The protein below binds the small molecule below.
Small molecule (SMILES): CC(=O)N[C@@H]1[C@@H](O)[C@H](O)[C@@H](CO)O[C@H]1O

Sequence of chain 1.AA:
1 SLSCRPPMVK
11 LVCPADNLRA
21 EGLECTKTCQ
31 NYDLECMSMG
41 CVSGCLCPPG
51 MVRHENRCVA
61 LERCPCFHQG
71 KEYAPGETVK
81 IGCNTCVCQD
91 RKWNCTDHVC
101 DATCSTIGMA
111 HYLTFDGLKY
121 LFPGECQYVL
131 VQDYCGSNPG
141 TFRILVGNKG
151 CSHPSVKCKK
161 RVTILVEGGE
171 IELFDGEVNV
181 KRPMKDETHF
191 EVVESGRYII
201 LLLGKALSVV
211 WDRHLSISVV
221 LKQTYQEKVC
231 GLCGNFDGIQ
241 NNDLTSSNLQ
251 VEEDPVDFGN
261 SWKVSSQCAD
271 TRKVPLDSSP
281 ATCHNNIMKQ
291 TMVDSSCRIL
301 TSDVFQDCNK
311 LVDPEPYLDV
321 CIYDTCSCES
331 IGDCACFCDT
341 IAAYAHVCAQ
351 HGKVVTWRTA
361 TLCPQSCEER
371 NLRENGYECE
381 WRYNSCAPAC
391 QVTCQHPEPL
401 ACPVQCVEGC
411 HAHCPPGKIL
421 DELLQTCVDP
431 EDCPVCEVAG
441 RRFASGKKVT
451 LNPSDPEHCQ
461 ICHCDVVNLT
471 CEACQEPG

Sequence of chain 1.D:
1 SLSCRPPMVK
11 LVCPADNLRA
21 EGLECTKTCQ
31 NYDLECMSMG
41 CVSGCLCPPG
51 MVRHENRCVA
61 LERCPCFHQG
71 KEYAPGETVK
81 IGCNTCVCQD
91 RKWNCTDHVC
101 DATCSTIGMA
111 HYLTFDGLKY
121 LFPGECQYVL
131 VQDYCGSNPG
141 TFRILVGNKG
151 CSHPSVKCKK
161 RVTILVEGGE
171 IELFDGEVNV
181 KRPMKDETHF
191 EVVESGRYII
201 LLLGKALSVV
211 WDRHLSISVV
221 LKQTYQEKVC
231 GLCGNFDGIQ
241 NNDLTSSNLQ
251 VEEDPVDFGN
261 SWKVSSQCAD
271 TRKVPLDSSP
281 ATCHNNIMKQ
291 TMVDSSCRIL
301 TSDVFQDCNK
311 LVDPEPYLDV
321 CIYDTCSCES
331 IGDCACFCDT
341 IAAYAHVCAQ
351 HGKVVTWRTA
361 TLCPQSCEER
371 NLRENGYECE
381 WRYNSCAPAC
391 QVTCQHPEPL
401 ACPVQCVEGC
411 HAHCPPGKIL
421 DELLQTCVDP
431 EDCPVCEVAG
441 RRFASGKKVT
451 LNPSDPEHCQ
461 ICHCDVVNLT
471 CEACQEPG

Binding-site contacts:
Ligand atom N2 contacts residue ASN384 of chain 1.AA at 3.1 Å (h-bond).
Ligand atom C8 contacts residue PRO388 of chain 1.AA at 4.3 Å (hydrophobic).
Ligand atom O5 contacts residue ASN384 of chain 1.AA at 2.1 Å (h-bond).
Ligand atom C5 contacts residue ASN384 of chain 1.AA at 3.4 Å.
Ligand atom C4 contacts residue ASN384 of chain 1.AA at 4.1 Å.
Ligand atom O7 contacts residue ASN384 of chain 1.AA at 3.1 Å (h-bond).
Ligand atom C3 contacts residue ASN384 of chain 1.AA at 3.8 Å.
Ligand atom C7 contacts residue PRO388 of chain 1.AA at 4.3 Å (hydrophobic).
Ligand atom C1 contacts residue ASN384 of chain 1.AA at 1.4 Å.
Ligand atom O7 contacts residue PRO388 of chain 1.AA at 3.5 Å.
Ligand atom O6 contacts residue SER385 of chain 1.AA at 3.9 Å.
Ligand atom C2 contacts residue ASN384 of chain 1.AA at 2.5 Å.
Ligand atom C6 contacts residue ASN384 of chain 1.AA at 4.5 Å.
Ligand atom C8 contacts residue ASN384 of chain 1.AA at 3.4 Å.
Ligand atom C6 contacts residue TYR377 of chain 1.D at 4.3 Å (hydrophobic).
Ligand atom C7 contacts residue ASN384 of chain 1.AA at 3.0 Å.
Ligand atom O7 contacts residue ALA387 of chain 1.AA at 3.6 Å.